Sequence of chain 1.B:
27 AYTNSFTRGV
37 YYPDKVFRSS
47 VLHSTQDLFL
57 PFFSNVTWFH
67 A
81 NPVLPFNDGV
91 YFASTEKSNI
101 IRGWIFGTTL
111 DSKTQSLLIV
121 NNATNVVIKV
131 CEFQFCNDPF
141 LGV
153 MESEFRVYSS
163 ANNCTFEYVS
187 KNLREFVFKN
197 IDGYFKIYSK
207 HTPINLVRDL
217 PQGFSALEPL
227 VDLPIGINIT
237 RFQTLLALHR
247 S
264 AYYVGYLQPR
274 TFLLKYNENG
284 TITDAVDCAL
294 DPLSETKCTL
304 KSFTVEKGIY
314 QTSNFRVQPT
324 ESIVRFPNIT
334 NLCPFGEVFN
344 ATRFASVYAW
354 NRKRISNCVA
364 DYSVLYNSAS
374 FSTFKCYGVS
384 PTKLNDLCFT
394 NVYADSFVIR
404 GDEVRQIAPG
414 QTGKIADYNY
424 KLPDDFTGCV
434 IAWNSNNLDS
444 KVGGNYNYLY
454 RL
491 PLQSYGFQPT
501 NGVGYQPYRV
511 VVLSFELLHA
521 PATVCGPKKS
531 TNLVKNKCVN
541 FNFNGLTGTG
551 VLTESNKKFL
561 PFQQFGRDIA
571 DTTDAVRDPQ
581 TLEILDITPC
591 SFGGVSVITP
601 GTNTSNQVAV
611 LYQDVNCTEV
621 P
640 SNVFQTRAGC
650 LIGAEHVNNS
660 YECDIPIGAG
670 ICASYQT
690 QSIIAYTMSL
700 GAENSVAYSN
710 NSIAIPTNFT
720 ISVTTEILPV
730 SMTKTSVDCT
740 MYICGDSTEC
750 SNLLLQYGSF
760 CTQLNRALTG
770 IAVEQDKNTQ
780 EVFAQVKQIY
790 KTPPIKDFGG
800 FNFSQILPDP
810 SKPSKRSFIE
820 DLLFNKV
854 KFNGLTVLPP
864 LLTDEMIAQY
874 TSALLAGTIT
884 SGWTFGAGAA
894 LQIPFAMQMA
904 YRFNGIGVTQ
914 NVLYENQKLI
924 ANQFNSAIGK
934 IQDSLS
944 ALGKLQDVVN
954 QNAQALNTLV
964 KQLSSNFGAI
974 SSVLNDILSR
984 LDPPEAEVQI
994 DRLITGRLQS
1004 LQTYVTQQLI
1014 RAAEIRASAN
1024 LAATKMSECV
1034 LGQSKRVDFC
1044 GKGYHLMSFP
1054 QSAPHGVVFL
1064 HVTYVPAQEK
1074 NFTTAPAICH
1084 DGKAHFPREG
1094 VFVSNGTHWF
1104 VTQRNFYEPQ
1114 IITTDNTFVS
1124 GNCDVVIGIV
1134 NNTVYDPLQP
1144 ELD

Binding-site contacts:
Ligand atom C3 contacts residue ASN603 of chain 1.B at 3.7 Å.
Ligand atom O7 contacts residue THR604 of chain 1.B at 3.9 Å.
Ligand atom C7 contacts residue ASN603 of chain 1.B at 3.5 Å.
Ligand atom C4 contacts residue ASN603 of chain 1.B at 4.2 Å.
Ligand atom N2 contacts residue ASN603 of chain 1.B at 2.7 Å (h-bond).
Ligand atom O7 contacts residue ASN603 of chain 1.B at 3.6 Å (h-bond).
Ligand atom O5 contacts residue ASN603 of chain 1.B at 2.4 Å (h-bond).
Ligand atom C8 contacts residue ASN603 of chain 1.B at 4.5 Å.
Ligand atom C2 contacts residue ASN603 of chain 1.B at 2.4 Å.
Ligand atom C5 contacts residue ASN603 of chain 1.B at 3.7 Å.
Ligand atom O6 contacts residue ASN603 of chain 1.B at 3.8 Å.
Ligand atom C1 contacts residue ASN603 of chain 1.B at 1.4 Å.

This small molecule binds to this protein.
Small molecule (SMILES): CC(=O)N[C@@H]1[C@@H](O)[C@H](O)[C@@H](CO)O[C@H]1O